Sequence of chain 1.A:
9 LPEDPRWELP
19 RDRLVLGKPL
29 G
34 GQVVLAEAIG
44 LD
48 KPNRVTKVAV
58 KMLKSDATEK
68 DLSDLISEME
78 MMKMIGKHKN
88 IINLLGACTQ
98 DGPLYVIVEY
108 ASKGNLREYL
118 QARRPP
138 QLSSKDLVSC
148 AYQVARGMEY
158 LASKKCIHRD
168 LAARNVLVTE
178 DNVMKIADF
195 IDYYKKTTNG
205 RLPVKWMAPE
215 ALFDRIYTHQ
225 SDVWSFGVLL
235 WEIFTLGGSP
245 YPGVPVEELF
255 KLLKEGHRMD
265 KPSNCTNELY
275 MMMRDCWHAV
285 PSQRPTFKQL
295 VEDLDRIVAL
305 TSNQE

A protein and the small-molecule ligand that binds it are described below.
Small molecule (SMILES): Cc1ccc(C(=O)Nc2ccc(CN3CCN(C)CC3)c(C(F)(F)F)c2)cc1C#Cc1cnc2cccnn12

Binding-site contacts:
Ligand atom C1 contacts residue ALA108 of chain 1.A at 3.7 Å (hydrophobic).
Ligand atom C2 contacts residue ALA56 of chain 1.A at 3.5 Å (hydrophobic).
Ligand atom F2 contacts residue ILE183 of chain 1.A at 3.6 Å.
Ligand atom C11 contacts residue LYS58 of chain 1.A at 3.6 Å.
Ligand atom N1 contacts residue ALA108 of chain 1.A at 2.9 Å (h-bond).
Ligand atom C22 contacts residue ASP185 of chain 1.A at 3.1 Å.
Ligand atom F3 contacts residue ILE183 of chain 1.A at 3.1 Å.
Ligand atom C21 contacts residue HIS165 of chain 1.A at 3.5 Å.
Ligand atom F1 contacts residue LEU158 of chain 1.A at 3.4 Å.
Ligand atom C23 contacts residue ILE164 of chain 1.A at 3.2 Å (hydrophobic).
Ligand atom C4 contacts residue VAL105 of chain 1.A at 3.4 Å (hydrophobic).
Ligand atom N2 contacts residue GLU75 of chain 1.A at 2.8 Å (salt-bridge).
Ligand atom C6 contacts residue VAL105 of chain 1.A at 3.6 Å (hydrophobic).
Ligand atom C8 contacts residue GLU75 of chain 1.A at 3.1 Å.
Ligand atom C24 contacts residue ILE164 of chain 1.A at 3.5 Å (hydrophobic).
Ligand atom N4 contacts residue HIS165 of chain 1.A at 3.2 Å (h-bond).
Ligand atom N2 contacts residue MET79 of chain 1.A at 3.5 Å.
Ligand atom C5 contacts residue VAL105 of chain 1.A at 3.5 Å (hydrophobic).
Ligand atom C1 contacts residue ALA56 of chain 1.A at 3.5 Å (hydrophobic).
Ligand atom F2 contacts residue HIS165 of chain 1.A at 3.5 Å.
Ligand atom C21 contacts residue ASP185 of chain 1.A at 3.2 Å.
Ligand atom C25 contacts residue HIS165 of chain 1.A at 3.5 Å.
Ligand atom C1 contacts residue GLU106 of chain 1.A at 3.1 Å.
Ligand atom C3 contacts residue ALA56 of chain 1.A at 3.6 Å (hydrophobic).
Ligand atom O1 contacts residue ILE89 of chain 1.A at 3.3 Å.
Ligand atom C2 contacts residue LEU174 of chain 1.A at 3.5 Å (hydrophobic).
Ligand atom C13 contacts residue GLU75 of chain 1.A at 3.6 Å.
Ligand atom C1 contacts residue LEU174 of chain 1.A at 3.6 Å (hydrophobic).
Ligand atom F1 contacts residue ILE82 of chain 1.A at 3.7 Å.
Ligand atom O1 contacts residue ASP185 of chain 1.A at 2.9 Å (salt-bridge).
Ligand atom N4 contacts residue ILE164 of chain 1.A at 3.0 Å (h-bond).
Ligand atom N1 contacts residue TYR107 of chain 1.A at 3.7 Å.
Ligand atom C22 contacts residue HIS165 of chain 1.A at 3.2 Å.
Ligand atom C25 contacts residue ILE164 of chain 1.A at 3.5 Å (hydrophobic).
Ligand atom C12 contacts residue GLU75 of chain 1.A at 3.6 Å.
Ligand atom C81 contacts residue ALA108 of chain 1.A at 3.2 Å (hydrophobic).
Ligand atom C24 contacts residue MET78 of chain 1.A at 3.5 Å (hydrophobic).
Ligand atom C12 contacts residue ASP185 of chain 1.A at 3.6 Å.
Ligand atom O1 contacts residue ALA184 of chain 1.A at 3.3 Å.
Ligand atom C14 contacts residue GLU75 of chain 1.A at 3.4 Å.